Sequence of chain 1.F:
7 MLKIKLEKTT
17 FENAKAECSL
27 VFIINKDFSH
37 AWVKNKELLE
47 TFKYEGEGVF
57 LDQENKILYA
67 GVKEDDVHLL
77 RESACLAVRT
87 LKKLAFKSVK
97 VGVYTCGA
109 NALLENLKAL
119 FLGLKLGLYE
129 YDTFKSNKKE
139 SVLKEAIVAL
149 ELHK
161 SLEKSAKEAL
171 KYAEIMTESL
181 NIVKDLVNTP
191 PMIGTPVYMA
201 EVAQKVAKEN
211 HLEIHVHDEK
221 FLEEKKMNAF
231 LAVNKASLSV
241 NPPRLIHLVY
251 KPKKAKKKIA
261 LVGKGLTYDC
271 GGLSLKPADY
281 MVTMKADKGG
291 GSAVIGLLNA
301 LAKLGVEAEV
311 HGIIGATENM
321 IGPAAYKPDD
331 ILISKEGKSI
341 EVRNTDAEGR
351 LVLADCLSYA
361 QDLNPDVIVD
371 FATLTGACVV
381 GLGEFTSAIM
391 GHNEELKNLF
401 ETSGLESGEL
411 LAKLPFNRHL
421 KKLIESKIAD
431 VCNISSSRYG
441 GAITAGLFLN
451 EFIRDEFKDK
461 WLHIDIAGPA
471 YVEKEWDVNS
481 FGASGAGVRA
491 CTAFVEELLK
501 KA

Binding-site contacts:
Ligand atom O2 contacts residue ZN1 of chain 1.GA at 2.3 Å.
Ligand atom O3 contacts residue LYS276 of chain 1.F at 2.8 Å (salt-bridge).
Ligand atom C1 contacts residue ZN1 of chain 1.FA at 3.1 Å.
Ligand atom C6 contacts residue THR373 of chain 1.F at 3.6 Å.
Ligand atom C10 contacts residue ALA467 of chain 1.F at 3.6 Å (hydrophobic).
Ligand atom N2 contacts residue ASP269 of chain 1.F at 3.3 Å (salt-bridge).
Ligand atom C2 contacts residue ASP269 of chain 1.F at 3.6 Å.
Ligand atom C2 contacts residue LYS264 of chain 1.F at 3.5 Å.
Ligand atom N1 contacts residue BCT1 of chain 1.IA at 2.9 Å (h-bond).
Ligand atom N2 contacts residue ZN1 of chain 1.FA at 2.3 Å.
Ligand atom C2 contacts residue ZN1 of chain 1.FA at 2.9 Å.
Ligand atom C3 contacts residue BCT1 of chain 1.IA at 3.5 Å.
Ligand atom O2 contacts residue BCT1 of chain 1.IA at 2.6 Å (h-bond).
Ligand atom O2 contacts residue GLU348 of chain 1.F at 2.9 Å (salt-bridge).
Ligand atom C3 contacts residue LEU374 of chain 1.F at 3.7 Å (hydrophobic).
Ligand atom C8 contacts residue GLY376 of chain 1.F at 3.7 Å.
Ligand atom C2 contacts residue BCT1 of chain 1.IA at 3.2 Å.
Ligand atom N1 contacts residue LEU374 of chain 1.F at 3.2 Å (h-bond).
Ligand atom C12 contacts residue THR373 of chain 1.F at 3.6 Å.
Ligand atom O2 contacts residue LYS264 of chain 1.F at 3.0 Å (salt-bridge).
Ligand atom N2 contacts residue ASP287 of chain 1.F at 2.6 Å (salt-bridge).
Ligand atom C2 contacts residue ZN1 of chain 1.GA at 3.1 Å.
Ligand atom O2 contacts residue ASP346 of chain 1.F at 3.4 Å (salt-bridge).
Ligand atom C11 contacts residue ALA467 of chain 1.F at 3.6 Å (hydrophobic).
Ligand atom C3 contacts residue ASP346 of chain 1.F at 3.1 Å.
Ligand atom O4 contacts residue GLY376 of chain 1.F at 2.7 Å (h-bond).
Ligand atom C13 contacts residue BCT1 of chain 1.IA at 3.5 Å.
Ligand atom O3 contacts residue ASP346 of chain 1.F at 3.0 Å (salt-bridge).
Ligand atom N2 contacts residue THR373 of chain 1.F at 3.2 Å (h-bond).
Ligand atom C5 contacts residue GLY376 of chain 1.F at 3.7 Å.
Ligand atom O3 contacts residue ZN1 of chain 1.GA at 2.6 Å.
Ligand atom N2 contacts residue LYS264 of chain 1.F at 3.2 Å (salt-bridge).
Ligand atom C6 contacts residue LEU374 of chain 1.F at 3.4 Å (hydrophobic).
Ligand atom C2 contacts residue LEU374 of chain 1.F at 3.2 Å (hydrophobic).
Ligand atom O4 contacts residue THR375 of chain 1.F at 3.4 Å.
Ligand atom O2 contacts residue ZN1 of chain 1.FA at 2.0 Å.
Ligand atom O2 contacts residue ASP269 of chain 1.F at 2.8 Å (salt-bridge).
Ligand atom C3 contacts residue ZN1 of chain 1.GA at 3.0 Å.
Ligand atom N1 contacts residue ASP346 of chain 1.F at 3.5 Å (salt-bridge).
Ligand atom C1 contacts residue ASP269 of chain 1.F at 3.5 Å.

This protein binds this small molecule.
Small molecule (SMILES): CC(C)C[C@H](NC(=O)[C@@H](O)[C@H](N)Cc1ccccc1)C(=O)O